The small molecule below binds the protein below.
Small molecule (SMILES): CC(C)C[C@H](NC(=O)[C@H](C)NC(=O)CNC(=O)[C@@H](N)Cc1ccccc1)C(=O)N[C@@H](CC(C)C)C(=O)N[C@@H](C)C(=O)O

Binding-site contacts:
Ligand atom CG contacts residue THR17 of chain 36.B at 4.3 Å.
Ligand atom CA contacts residue ILE14 of chain 36.B at 3.3 Å (hydrophobic).
Ligand atom O contacts residue THR17 of chain 36.B at 3.8 Å.
Ligand atom O contacts residue THR16 of chain 36.B at 3.1 Å (h-bond).
Ligand atom CE1 contacts residue ASP12 of chain 36.B at 3.5 Å.
Ligand atom CD2 contacts residue HIS157 of chain 36.B at 3.7 Å.
Ligand atom C contacts residue ILE14 of chain 36.B at 4.2 Å (hydrophobic).
Ligand atom CD1 contacts residue THR16 of chain 36.B at 3.1 Å.
Ligand atom O contacts residue ARG18 of chain 36.B at 3.6 Å (salt-bridge).
Ligand atom CD1 contacts residue ASP12 of chain 36.B at 3.8 Å.
Ligand atom CD1 contacts residue ILE14 of chain 36.B at 3.6 Å (hydrophobic).
Ligand atom C contacts residue THR16 of chain 36.B at 4.2 Å.
Ligand atom O contacts residue LEU15 of chain 36.B at 3.5 Å.
Ligand atom CD2 contacts residue ASP106 of chain 36.B at 4.1 Å.
Ligand atom CA contacts residue THR16 of chain 36.B at 3.6 Å.
Ligand atom C contacts residue ARG18 of chain 36.B at 3.8 Å.
Ligand atom CD2 contacts residue THR17 of chain 36.B at 3.7 Å.
Ligand atom CB contacts residue LEU15 of chain 36.B at 4.1 Å (hydrophobic).
Ligand atom O contacts residue ILE14 of chain 36.B at 3.5 Å (h-bond).
Ligand atom CB contacts residue ARG18 of chain 36.B at 4.2 Å.
Ligand atom N contacts residue THR16 of chain 36.B at 2.9 Å (h-bond).
Ligand atom N contacts residue ASP12 of chain 36.B at 4.1 Å.
Ligand atom CG contacts residue THR16 of chain 36.B at 4.0 Å.
Ligand atom N contacts residue ILE14 of chain 36.B at 3.0 Å (h-bond).
Ligand atom C contacts residue ARG18 of chain 36.B at 4.1 Å.
Ligand atom C contacts residue ILE14 of chain 36.B at 3.4 Å (hydrophobic).
Ligand atom CB contacts residue THR17 of chain 36.B at 4.0 Å.
Ligand atom O contacts residue ARG18 of chain 36.B at 3.0 Å (salt-bridge).
Ligand atom CA contacts residue ARG18 of chain 36.B at 3.8 Å.
Ligand atom CB contacts residue ILE14 of chain 36.B at 4.1 Å (hydrophobic).
Ligand atom CB contacts residue THR16 of chain 36.B at 4.2 Å.
Ligand atom C contacts residue ILE14 of chain 36.B at 3.6 Å (hydrophobic).
Ligand atom CA contacts residue ASP12 of chain 36.B at 3.7 Å.
Ligand atom O contacts residue ILE14 of chain 36.B at 3.1 Å.
Ligand atom C contacts residue THR16 of chain 36.B at 3.7 Å.
Ligand atom N contacts residue ILE14 of chain 36.B at 3.5 Å.
Ligand atom CD1 contacts residue TYR34 of chain 36.B at 3.0 Å (hydrophobic).
Ligand atom CD2 contacts residue VAL32 of chain 36.B at 3.9 Å (hydrophobic).
Ligand atom CA contacts residue ILE14 of chain 36.B at 4.0 Å (hydrophobic).
Ligand atom CG contacts residue ILE14 of chain 36.B at 4.2 Å (hydrophobic).

Sequence of chain 36.B:
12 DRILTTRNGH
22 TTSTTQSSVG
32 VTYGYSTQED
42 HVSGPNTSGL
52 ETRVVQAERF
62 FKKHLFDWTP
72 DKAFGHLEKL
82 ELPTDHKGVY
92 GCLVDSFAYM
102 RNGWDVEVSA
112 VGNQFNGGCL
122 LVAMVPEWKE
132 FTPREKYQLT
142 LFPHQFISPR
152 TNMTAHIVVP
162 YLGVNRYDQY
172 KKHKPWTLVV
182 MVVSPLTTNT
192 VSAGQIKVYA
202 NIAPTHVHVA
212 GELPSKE